A protein and the small-molecule ligand that binds it are described below.
Small molecule (SMILES): CC(=O)N[C@H]1CO[C@H](CO[C@@H]2O[C@@H](C)[C@@H](O)[C@@H](O)[C@@H]2O)[C@@H](O)[C@@H]1O

Binding-site contacts:
Ligand atom C5 contacts residue TRP103 of chain 1.B at 4.2 Å (hydrophobic).
Ligand atom C1 contacts residue ASN100 of chain 1.B at 1.5 Å.
Ligand atom C3 contacts residue ASN100 of chain 1.B at 3.7 Å.
Ligand atom C5 contacts residue SER102 of chain 1.B at 3.9 Å.
Ligand atom C4 contacts residue ILE130 of chain 1.B at 4.1 Å (hydrophobic).
Ligand atom O5 contacts residue SER102 of chain 1.B at 3.9 Å.
Ligand atom O3 contacts residue ILE130 of chain 1.B at 4.0 Å.
Ligand atom C7 contacts residue ASN100 of chain 1.B at 3.1 Å.
Ligand atom C6 contacts residue TRP103 of chain 1.B at 3.6 Å (hydrophobic).
Ligand atom C6 contacts residue TYR127 of chain 1.B at 3.7 Å (hydrophobic).
Ligand atom C6 contacts residue SER102 of chain 1.B at 3.6 Å.
Ligand atom C5 contacts residue ASN100 of chain 1.B at 3.7 Å.
Ligand atom O7 contacts residue PRO98 of chain 1.B at 4.5 Å.
Ligand atom C8 contacts residue ASN100 of chain 1.B at 3.9 Å.
Ligand atom C3 contacts residue ILE130 of chain 1.B at 4.4 Å (hydrophobic).
Ligand atom O7 contacts residue ASN100 of chain 1.B at 3.2 Å (h-bond).
Ligand atom N2 contacts residue ASN100 of chain 1.B at 2.8 Å (h-bond).
Ligand atom C8 contacts residue TRP99 of chain 1.B at 3.5 Å (hydrophobic).
Ligand atom O5 contacts residue ASN100 of chain 1.B at 2.4 Å (h-bond).
Ligand atom O4 contacts residue TYR127 of chain 1.B at 4.3 Å.
Ligand atom C8 contacts residue PRO98 of chain 1.B at 3.9 Å (hydrophobic).
Ligand atom C2 contacts residue ASN100 of chain 1.B at 2.4 Å.
Ligand atom C4 contacts residue ASN100 of chain 1.B at 4.2 Å.

Sequence of chain 1.B:
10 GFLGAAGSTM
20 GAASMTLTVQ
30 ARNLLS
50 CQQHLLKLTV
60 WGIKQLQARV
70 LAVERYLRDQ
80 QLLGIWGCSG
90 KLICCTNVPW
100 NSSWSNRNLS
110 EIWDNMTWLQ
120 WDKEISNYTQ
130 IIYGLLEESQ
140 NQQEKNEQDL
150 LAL